Binding-site contacts:
Ligand atom C4A contacts residue LEU186 of chain 4.A at 3.9 Å (hydrophobic).
Ligand atom N3A contacts residue TYR151 of chain 4.A at 3.3 Å.
Ligand atom O1B contacts residue TRP97 of chain 4.A at 3.6 Å.
Ligand atom C1C contacts residue TYR197 of chain 4.A at 3.7 Å (hydrophobic).
Ligand atom C4B contacts residue LEU226 of chain 4.A at 3.9 Å (hydrophobic).
Ligand atom C4A contacts residue PRO173 of chain 4.A at 3.3 Å (hydrophobic).
Ligand atom O1 contacts residue MET223 of chain 4.A at 3.6 Å (h-bond).
Ligand atom C5B contacts residue ILE188 of chain 4.A at 3.6 Å (hydrophobic).
Ligand atom O1A contacts residue LEU186 of chain 4.A at 3.7 Å.
Ligand atom C31 contacts residue TYR197 of chain 4.A at 3.7 Å (hydrophobic).
Ligand atom O1 contacts residue TYR197 of chain 4.A at 3.9 Å.
Ligand atom C5A contacts residue LEU186 of chain 4.A at 3.6 Å (hydrophobic).
Ligand atom C3B contacts residue ILE123 of chain 4.A at 3.9 Å (hydrophobic).
Ligand atom C2B contacts residue LEU226 of chain 4.A at 3.6 Å (hydrophobic).
Ligand atom C3 contacts residue TYR197 of chain 4.A at 3.7 Å (hydrophobic).
Ligand atom C6C contacts residue LEU99 of chain 4.A at 3.6 Å (hydrophobic).
Ligand atom C5A contacts residue VAL175 of chain 4.A at 3.9 Å (hydrophobic).
Ligand atom C6B contacts residue ILE188 of chain 4.A at 3.7 Å (hydrophobic).
Ligand atom O1A contacts residue LEU226 of chain 4.A at 3.8 Å.
Ligand atom C4 contacts residue TYR197 of chain 4.A at 3.6 Å (hydrophobic).
Ligand atom C4C contacts residue THR121 of chain 4.A at 3.7 Å.
Ligand atom C5C contacts residue THR101 of chain 4.A at 3.7 Å.
Ligand atom C2B contacts residue ILE123 of chain 4.A at 3.5 Å (hydrophobic).
Ligand atom C31 contacts residue ASN199 of chain 4.A at 3.4 Å.
Ligand atom C5 contacts residue TYR197 of chain 4.A at 3.8 Å (hydrophobic).
Ligand atom C7C contacts residue LEU99 of chain 4.A at 3.5 Å (hydrophobic).
Ligand atom C5A contacts residue ALA149 of chain 4.A at 3.2 Å (hydrophobic).
Ligand atom O1B contacts residue LEU99 of chain 4.A at 3.1 Å.
Ligand atom C6C contacts residue ILE123 of chain 4.A at 3.6 Å (hydrophobic).
Ligand atom N2 contacts residue ASN221 of chain 4.A at 3.9 Å.
Ligand atom C5C contacts residue LEU99 of chain 4.A at 3.6 Å (hydrophobic).
Ligand atom C7C contacts residue ILE123 of chain 4.A at 3.5 Å (hydrophobic).
Ligand atom C5A contacts residue PRO173 of chain 4.A at 3.5 Å (hydrophobic).
Ligand atom C2A contacts residue LEU186 of chain 4.A at 3.7 Å (hydrophobic).
Ligand atom C2C contacts residue THR101 of chain 4.A at 3.8 Å.
Ligand atom C4A contacts residue TYR151 of chain 4.A at 3.8 Å (hydrophobic).
Ligand atom O1A contacts residue ALA149 of chain 4.A at 3.7 Å.
Ligand atom C6C contacts residue TRP97 of chain 4.A at 3.9 Å (hydrophobic).
Ligand atom C3B contacts residue LEU226 of chain 4.A at 3.5 Å (hydrophobic).
Ligand atom C2A contacts residue TYR151 of chain 4.A at 3.9 Å (hydrophobic).

The protein below binds the small molecule below.
Small molecule (SMILES): Cc1cc(CCCCCCCOc2ccc(C3=NCCO3)cc2)on1

Sequence of chain 4.A:
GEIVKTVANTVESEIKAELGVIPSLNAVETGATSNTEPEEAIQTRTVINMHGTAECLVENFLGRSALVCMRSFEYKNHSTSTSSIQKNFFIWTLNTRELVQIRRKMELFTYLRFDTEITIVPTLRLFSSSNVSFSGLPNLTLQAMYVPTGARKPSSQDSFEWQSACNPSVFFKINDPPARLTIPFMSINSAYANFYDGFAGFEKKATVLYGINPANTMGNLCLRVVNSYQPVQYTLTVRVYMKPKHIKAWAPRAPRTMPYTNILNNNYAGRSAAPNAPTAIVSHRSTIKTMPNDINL

Sequence of chain 4.C:
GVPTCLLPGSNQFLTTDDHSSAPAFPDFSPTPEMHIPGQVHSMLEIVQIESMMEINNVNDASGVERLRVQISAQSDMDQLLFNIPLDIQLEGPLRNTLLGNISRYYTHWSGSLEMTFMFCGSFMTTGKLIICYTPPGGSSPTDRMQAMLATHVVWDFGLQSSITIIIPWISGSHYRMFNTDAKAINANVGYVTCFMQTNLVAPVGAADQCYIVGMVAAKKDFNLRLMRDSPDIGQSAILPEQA